A protein and the small-molecule ligand that binds it are described below.
Small molecule (SMILES): CC[N+](C)(C)CCCS(=O)(=O)[O-]

Binding-site contacts:
Ligand atom C6 contacts residue ASP155 of chain 1.A at 4.3 Å.
Ligand atom O2 contacts residue TYR133 of chain 1.A at 3.7 Å.
Ligand atom C3 contacts residue ASP155 of chain 1.A at 4.1 Å.
Ligand atom O3 contacts residue ARG154 of chain 1.A at 2.5 Å (salt-bridge).
Ligand atom C5 contacts residue ASP155 of chain 1.A at 4.3 Å.
Ligand atom S1 contacts residue TYR133 of chain 1.A at 4.3 Å.
Ligand atom C4 contacts residue ASP153 of chain 1.A at 4.3 Å.
Ligand atom O1 contacts residue TYR133 of chain 1.A at 3.9 Å.
Ligand atom O1 contacts residue ASP153 of chain 1.A at 4.2 Å.
Ligand atom S1 contacts residue ARG257 of chain 1.A at 3.8 Å.
Ligand atom O1 contacts residue PRO280 of chain 1.A at 3.8 Å.
Ligand atom C2 contacts residue ASP155 of chain 1.A at 3.4 Å.
Ligand atom O2 contacts residue ARG257 of chain 1.A at 3.9 Å.
Ligand atom O2 contacts residue ASP153 of chain 1.A at 3.0 Å (salt-bridge).
Ligand atom O1 contacts residue ARG257 of chain 1.A at 2.7 Å (salt-bridge).
Ligand atom C3 contacts residue ARG257 of chain 1.A at 3.9 Å.
Ligand atom O3 contacts residue PRO280 of chain 1.A at 3.4 Å.
Ligand atom S1 contacts residue PRO280 of chain 1.A at 4.2 Å.
Ligand atom O2 contacts residue ASP155 of chain 1.A at 4.3 Å.
Ligand atom O1 contacts residue PRO281 of chain 1.A at 3.6 Å.
Ligand atom S1 contacts residue ASP153 of chain 1.A at 4.0 Å.
Ligand atom C3 contacts residue ASP153 of chain 1.A at 4.0 Å.
Ligand atom S1 contacts residue ARG154 of chain 1.A at 3.9 Å.
Ligand atom O2 contacts residue ARG154 of chain 1.A at 2.9 Å (salt-bridge).
Ligand atom C4 contacts residue ASP155 of chain 1.A at 3.9 Å.

Sequence of chain 1.A:
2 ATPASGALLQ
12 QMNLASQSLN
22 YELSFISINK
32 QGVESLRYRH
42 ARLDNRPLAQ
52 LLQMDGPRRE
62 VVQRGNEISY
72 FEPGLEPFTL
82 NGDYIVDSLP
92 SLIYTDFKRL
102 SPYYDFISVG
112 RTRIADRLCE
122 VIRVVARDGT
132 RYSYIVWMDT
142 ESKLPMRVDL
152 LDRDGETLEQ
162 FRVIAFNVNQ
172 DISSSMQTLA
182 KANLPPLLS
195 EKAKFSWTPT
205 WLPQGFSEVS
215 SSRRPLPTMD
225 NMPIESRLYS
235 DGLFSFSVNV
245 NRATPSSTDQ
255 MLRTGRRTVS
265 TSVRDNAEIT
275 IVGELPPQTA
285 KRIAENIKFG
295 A